The small molecule below binds the protein below.
Small molecule (SMILES): CCOC(=O)c1ccc(OCCCCC2CCN(c3ccc(C)nn3)CC2)cc1

Sequence of chain 18.B:
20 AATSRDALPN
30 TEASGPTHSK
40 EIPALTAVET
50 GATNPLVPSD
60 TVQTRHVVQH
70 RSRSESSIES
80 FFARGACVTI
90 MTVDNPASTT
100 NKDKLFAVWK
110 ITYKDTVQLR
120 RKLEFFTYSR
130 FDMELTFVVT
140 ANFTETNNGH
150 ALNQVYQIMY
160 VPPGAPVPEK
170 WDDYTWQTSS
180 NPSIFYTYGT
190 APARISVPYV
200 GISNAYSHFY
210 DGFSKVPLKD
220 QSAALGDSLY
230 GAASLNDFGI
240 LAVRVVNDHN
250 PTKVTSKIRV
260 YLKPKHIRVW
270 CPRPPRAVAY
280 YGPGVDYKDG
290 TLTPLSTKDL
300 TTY

Sequence of chain 18.D:
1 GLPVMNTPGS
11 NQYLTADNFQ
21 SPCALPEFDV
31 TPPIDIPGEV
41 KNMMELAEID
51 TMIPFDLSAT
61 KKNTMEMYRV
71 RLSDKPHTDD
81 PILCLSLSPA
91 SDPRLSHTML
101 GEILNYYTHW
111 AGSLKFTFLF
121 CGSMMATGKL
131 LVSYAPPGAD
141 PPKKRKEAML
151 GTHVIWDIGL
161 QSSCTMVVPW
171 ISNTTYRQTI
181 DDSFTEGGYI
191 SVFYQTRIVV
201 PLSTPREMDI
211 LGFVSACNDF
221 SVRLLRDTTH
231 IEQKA

Binding-site contacts:
Ligand atom O24 contacts residue TYR112 of chain 18.B at 3.8 Å.
Ligand atom C14 contacts residue MET132 of chain 18.B at 3.5 Å (hydrophobic).
Ligand atom C23 contacts residue TYR112 of chain 18.B at 3.3 Å (hydrophobic).
Ligand atom C4 contacts residue ILE194 of chain 18.B at 3.8 Å (hydrophobic).
Ligand atom C4 contacts residue TYR159 of chain 18.B at 3.7 Å (hydrophobic).
Ligand atom C21 contacts residue PHE237 of chain 18.B at 3.7 Å (hydrophobic).
Ligand atom C1 contacts residue ILE157 of chain 18.B at 3.4 Å (hydrophobic).
Ligand atom C5 contacts residue TYR159 of chain 18.B at 3.7 Å (hydrophobic).
Ligand atom O25 contacts residue TYR112 of chain 18.B at 3.4 Å.
Ligand atom C7 contacts residue TYR159 of chain 18.B at 3.7 Å (hydrophobic).
Ligand atom C27 contacts residue ASP236 of chain 18.B at 3.6 Å.
Ligand atom C12 contacts residue VAL199 of chain 18.B at 3.7 Å (hydrophobic).
Ligand atom C8 contacts residue VAL196 of chain 18.B at 3.7 Å (hydrophobic).
Ligand atom C11 contacts residue LEU134 of chain 18.B at 3.8 Å (hydrophobic).
Ligand atom C20 contacts residue PHE237 of chain 18.B at 3.4 Å (hydrophobic).
Ligand atom C3 contacts residue TYR159 of chain 18.B at 3.7 Å (hydrophobic).
Ligand atom C3 contacts residue ALA24 of chain 18.D at 3.5 Å (hydrophobic).
Ligand atom C26 contacts residue LYS113 of chain 18.B at 3.7 Å.
Ligand atom C26 contacts residue THR111 of chain 18.B at 3.6 Å.
Ligand atom C1 contacts residue ILE183 of chain 18.B at 3.5 Å (hydrophobic).
Ligand atom C14 contacts residue VAL199 of chain 18.B at 3.8 Å (hydrophobic).
Ligand atom O16 contacts residue MET132 of chain 18.B at 3.6 Å.
Ligand atom C23 contacts residue PHE237 of chain 18.B at 3.8 Å (hydrophobic).
Ligand atom O25 contacts residue THR111 of chain 18.B at 3.4 Å (h-bond).
Ligand atom C3 contacts residue PRO181 of chain 18.B at 3.7 Å (hydrophobic).
Ligand atom C13 contacts residue MET132 of chain 18.B at 3.8 Å (hydrophobic).
Ligand atom C15 contacts residue MET132 of chain 18.B at 3.6 Å (hydrophobic).
Ligand atom C13 contacts residue PHE237 of chain 18.B at 3.7 Å (hydrophobic).
Ligand atom N3 contacts residue LEU240 of chain 18.B at 3.4 Å.
Ligand atom C8 contacts residue TYR159 of chain 18.B at 3.5 Å (hydrophobic).
Ligand atom C10 contacts residue MET132 of chain 18.B at 3.7 Å (hydrophobic).
Ligand atom C19 contacts residue PHE237 of chain 18.B at 3.5 Å (hydrophobic).
Ligand atom C4 contacts residue ALA24 of chain 18.D at 3.5 Å (hydrophobic).
Ligand atom N4 contacts residue LEU240 of chain 18.B at 3.3 Å.
Ligand atom C20 contacts residue TYR112 of chain 18.B at 3.4 Å (hydrophobic).
Ligand atom C21 contacts residue TYR112 of chain 18.B at 3.4 Å (hydrophobic).
Ligand atom C5 contacts residue ILE194 of chain 18.B at 3.8 Å (hydrophobic).
Ligand atom C18 contacts residue PHE237 of chain 18.B at 3.8 Å (hydrophobic).
Ligand atom C7 contacts residue VAL196 of chain 18.B at 3.5 Å (hydrophobic).
Ligand atom N6 contacts residue VAL196 of chain 18.B at 3.8 Å.